Binding-site contacts:
Ligand atom C10 contacts residue FMN1 of chain 1.I at 3.6 Å.
Ligand atom C3 contacts residue PHE172 of chain 1.D at 3.9 Å (hydrophobic).
Ligand atom C4 contacts residue PHE125 of chain 1.D at 3.7 Å (hydrophobic).
Ligand atom C3 contacts residue FMN1 of chain 1.I at 3.2 Å.
Ligand atom N1 contacts residue FMN1 of chain 1.I at 3.7 Å.
Ligand atom CB5 contacts residue TYR151 of chain 1.C at 3.9 Å (hydrophobic).
Ligand atom CB6 contacts residue PRO132 of chain 1.D at 3.9 Å (hydrophobic).
Ligand atom CB6 contacts residue FMN1 of chain 1.I at 3.8 Å.
Ligand atom OB3 contacts residue GLY149 of chain 1.C at 3.8 Å.
Ligand atom N2 contacts residue FMN1 of chain 1.I at 3.0 Å.
Ligand atom C9 contacts residue FMN1 of chain 1.I at 3.8 Å.
Ligand atom OA1 contacts residue PHE125 of chain 1.D at 3.7 Å.
Ligand atom C2 contacts residue FMN1 of chain 1.I at 3.3 Å.
Ligand atom C10 contacts residue TYR127 of chain 1.D at 4.0 Å (hydrophobic).
Ligand atom C6 contacts residue FMN1 of chain 1.I at 3.5 Å.
Ligand atom OB2 contacts residue ASN130 of chain 1.D at 4.0 Å.
Ligand atom CB5 contacts residue PRO132 of chain 1.D at 3.9 Å (hydrophobic).
Ligand atom C7 contacts residue FMN1 of chain 1.I at 3.6 Å.
Ligand atom C6 contacts residue TYR127 of chain 1.D at 3.7 Å (hydrophobic).
Ligand atom OA1 contacts residue ASN104 of chain 1.C at 2.6 Å (h-bond).
Ligand atom OA1 contacts residue FMN1 of chain 1.I at 3.2 Å.
Ligand atom CB3 contacts residue GLY149 of chain 1.C at 4.0 Å.
Ligand atom C8 contacts residue TYR127 of chain 1.D at 3.0 Å (hydrophobic).
Ligand atom CB6 contacts residue TYR151 of chain 1.C at 3.2 Å (hydrophobic).
Ligand atom CB2 contacts residue FMN1 of chain 1.I at 3.8 Å.
Ligand atom C4 contacts residue ASN104 of chain 1.C at 3.4 Å.
Ligand atom C3 contacts residue ASN104 of chain 1.C at 3.4 Å.
Ligand atom C4 contacts residue FMN1 of chain 1.I at 3.1 Å.
Ligand atom CB1 contacts residue PRO132 of chain 1.D at 4.0 Å (hydrophobic).
Ligand atom C9 contacts residue TYR127 of chain 1.D at 3.5 Å (hydrophobic).
Ligand atom C2 contacts residue PHE172 of chain 1.D at 3.7 Å (hydrophobic).
Ligand atom CB1 contacts residue TYR151 of chain 1.C at 3.7 Å (hydrophobic).
Ligand atom C1 contacts residue FMN1 of chain 1.I at 3.5 Å.
Ligand atom N1 contacts residue PRO132 of chain 1.D at 3.8 Å.
Ligand atom CB1 contacts residue FMN1 of chain 1.I at 3.3 Å.
Ligand atom OB3 contacts residue ALA188 of chain 1.C at 3.5 Å.
Ligand atom C7 contacts residue TYR127 of chain 1.D at 3.1 Å (hydrophobic).
Ligand atom C5 contacts residue FMN1 of chain 1.I at 3.3 Å.
Ligand atom C5 contacts residue PHE125 of chain 1.D at 4.0 Å (hydrophobic).
Ligand atom N2 contacts residue TYR151 of chain 1.C at 3.8 Å.

Sequence of chain 1.C:
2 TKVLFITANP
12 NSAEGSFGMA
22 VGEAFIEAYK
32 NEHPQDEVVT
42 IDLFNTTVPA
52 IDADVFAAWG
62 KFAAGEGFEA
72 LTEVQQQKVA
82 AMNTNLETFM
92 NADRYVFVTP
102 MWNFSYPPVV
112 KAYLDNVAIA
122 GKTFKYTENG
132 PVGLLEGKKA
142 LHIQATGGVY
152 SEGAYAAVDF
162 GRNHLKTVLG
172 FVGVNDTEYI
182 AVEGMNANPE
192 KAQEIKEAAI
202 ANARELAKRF

A protein and the small-molecule ligand that binds it are described below.
Small molecule (SMILES): O=S(=O)(O)c1ccc(/N=N/c2ccc(O)c3ccccc23)cc1

Sequence of chain 1.D:
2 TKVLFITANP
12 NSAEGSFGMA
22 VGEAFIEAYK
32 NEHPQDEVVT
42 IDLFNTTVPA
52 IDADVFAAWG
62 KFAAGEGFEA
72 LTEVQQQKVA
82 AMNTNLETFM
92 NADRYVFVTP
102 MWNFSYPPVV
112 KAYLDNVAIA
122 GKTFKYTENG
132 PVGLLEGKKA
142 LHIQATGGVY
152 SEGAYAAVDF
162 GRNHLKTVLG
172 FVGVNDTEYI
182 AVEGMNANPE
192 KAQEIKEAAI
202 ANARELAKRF